Sequence of chain 16.L:
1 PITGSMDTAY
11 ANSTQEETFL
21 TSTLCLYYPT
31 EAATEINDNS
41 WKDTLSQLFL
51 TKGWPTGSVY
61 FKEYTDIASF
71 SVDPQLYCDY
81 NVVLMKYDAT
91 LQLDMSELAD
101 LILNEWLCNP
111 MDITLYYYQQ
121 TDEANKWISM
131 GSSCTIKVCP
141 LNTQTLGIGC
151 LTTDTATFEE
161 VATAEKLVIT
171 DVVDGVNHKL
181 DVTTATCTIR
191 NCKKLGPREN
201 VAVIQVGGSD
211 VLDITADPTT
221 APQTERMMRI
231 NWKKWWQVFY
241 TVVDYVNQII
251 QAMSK

The protein below binds the small molecule below.
Small molecule (SMILES): CC(=O)N[C@H]1[C@H](O[C@H]2[C@H](O)[C@@H](NC(C)=O)CO[C@@H]2CO)O[C@H](CO)[C@@H](O)[C@@H]1O

Binding-site contacts:
Ligand atom N2 contacts residue ASN12 of chain 16.L at 3.8 Å.
Ligand atom O7 contacts residue ASN12 of chain 16.L at 3.7 Å.
Ligand atom C2 contacts residue ASN12 of chain 16.L at 3.2 Å.
Ligand atom C1 contacts residue ASN12 of chain 16.L at 2.1 Å.
Ligand atom C5 contacts residue ASN12 of chain 16.L at 4.0 Å.
Ligand atom O5 contacts residue ASN12 of chain 16.L at 2.6 Å (h-bond).
Ligand atom C7 contacts residue ASN12 of chain 16.L at 3.9 Å.